Binding-site contacts:
Ligand atom C6 contacts residue LEU192 of chain 1.A at 3.6 Å (hydrophobic).
Ligand atom F1 contacts residue VAL289 of chain 1.A at 3.1 Å.
Ligand atom O1 contacts residue ASN200 of chain 1.A at 3.2 Å (h-bond).
Ligand atom C9 contacts residue GLY188 of chain 1.A at 3.4 Å.
Ligand atom N1 contacts residue ASN255 of chain 1.A at 2.8 Å (h-bond).
Ligand atom C7 contacts residue VAL289 of chain 1.A at 3.2 Å (hydrophobic).
Ligand atom N3 contacts residue ILE303 of chain 1.A at 3.4 Å.
Ligand atom C13 contacts residue GLY185 of chain 1.A at 3.5 Å.
Ligand atom F5 contacts residue MET210 of chain 1.A at 3.2 Å.
Ligand atom N3 contacts residue ILE189 of chain 1.A at 3.6 Å.
Ligand atom C12 contacts residue ILE303 of chain 1.A at 3.5 Å (hydrophobic).
Ligand atom O2 contacts residue ASN255 of chain 1.A at 3.6 Å.
Ligand atom N1 contacts residue LEU201 of chain 1.A at 3.6 Å.
Ligand atom N2 contacts residue GLY188 of chain 1.A at 3.1 Å.
Ligand atom F2 contacts residue ASN255 of chain 1.A at 3.1 Å.
Ligand atom C13 contacts residue ILE303 of chain 1.A at 3.6 Å (hydrophobic).
Ligand atom O1 contacts residue CA1 of chain 1.C at 2.7 Å.
Ligand atom O1 contacts residue LEU201 of chain 1.A at 2.8 Å (h-bond).
Ligand atom F1 contacts residue VAL195 of chain 1.A at 3.1 Å.
Ligand atom F2 contacts residue LEU201 of chain 1.A at 3.4 Å.
Ligand atom N1 contacts residue VAL199 of chain 1.A at 3.1 Å (h-bond).
Ligand atom F4 contacts residue MET210 of chain 1.A at 3.4 Å.
Ligand atom C5 contacts residue LEU192 of chain 1.A at 3.6 Å (hydrophobic).
Ligand atom C3 contacts residue ASN255 of chain 1.A at 3.3 Å.
Ligand atom C1 contacts residue ASN255 of chain 1.A at 3.6 Å.
Ligand atom C1 contacts residue LEU201 of chain 1.A at 3.5 Å (hydrophobic).
Ligand atom F4 contacts residue ILE189 of chain 1.A at 3.6 Å.
Ligand atom F3 contacts residue GLY185 of chain 1.A at 3.1 Å.
Ligand atom S1 contacts residue LEU192 of chain 1.A at 3.5 Å.
Ligand atom C12 contacts residue ILE189 of chain 1.A at 3.5 Å (hydrophobic).
Ligand atom C6 contacts residue ASP191 of chain 1.A at 3.5 Å.
Ligand atom F4 contacts residue MET90 of chain 1.A at 3.3 Å.
Ligand atom C8 contacts residue GLY188 of chain 1.A at 3.3 Å.
Ligand atom S1 contacts residue LEU253 of chain 1.A at 3.5 Å.
Ligand atom C2 contacts residue VAL289 of chain 1.A at 3.6 Å (hydrophobic).
Ligand atom F1 contacts residue CA1 of chain 1.C at 3.5 Å.
Ligand atom N2 contacts residue ILE189 of chain 1.A at 3.6 Å.
Ligand atom C2 contacts residue ASN255 of chain 1.A at 3.6 Å.
Ligand atom C11 contacts residue ILE303 of chain 1.A at 3.5 Å (hydrophobic).
Ligand atom C11 contacts residue ILE189 of chain 1.A at 3.4 Å (hydrophobic).

Sequence of chain 1.A:
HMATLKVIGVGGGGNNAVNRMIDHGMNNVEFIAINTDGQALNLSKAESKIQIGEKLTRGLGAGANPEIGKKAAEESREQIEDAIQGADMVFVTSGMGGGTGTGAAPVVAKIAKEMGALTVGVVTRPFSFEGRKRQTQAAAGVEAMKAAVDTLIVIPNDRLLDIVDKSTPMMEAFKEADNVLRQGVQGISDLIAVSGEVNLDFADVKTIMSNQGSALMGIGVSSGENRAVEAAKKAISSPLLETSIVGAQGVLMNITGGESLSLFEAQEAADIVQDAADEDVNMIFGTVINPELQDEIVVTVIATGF

This protein binds this small molecule.
Small molecule (SMILES): NC(=O)c1c(F)ccc(OCc2nc3cc(C(F)(F)F)cnc3s2)c1F